Binding-site contacts:
Ligand atom BR4 contacts residue TYR29 of chain 1.A at 3.7 Å.
Ligand atom BR4 contacts residue GLU31 of chain 1.A at 3.0 Å.
Ligand atom C5 contacts residue TYR29 of chain 1.A at 3.9 Å (hydrophobic).
Ligand atom C5 contacts residue ALA25 of chain 1.A at 3.8 Å (hydrophobic).
Ligand atom N1 contacts residue GLU85 of chain 1.A at 3.6 Å.
Ligand atom C4 contacts residue TYR29 of chain 1.A at 4.0 Å (hydrophobic).
Ligand atom N1 contacts residue ALA25 of chain 1.A at 4.4 Å.
Ligand atom BR4 contacts residue ILE43 of chain 1.A at 4.0 Å.
Ligand atom C4 contacts residue ILE43 of chain 1.A at 4.2 Å (hydrophobic).
Ligand atom N2 contacts residue GLU85 of chain 1.A at 4.0 Å.
Ligand atom C5 contacts residue ILE43 of chain 1.A at 4.4 Å (hydrophobic).

Sequence of chain 1.A:
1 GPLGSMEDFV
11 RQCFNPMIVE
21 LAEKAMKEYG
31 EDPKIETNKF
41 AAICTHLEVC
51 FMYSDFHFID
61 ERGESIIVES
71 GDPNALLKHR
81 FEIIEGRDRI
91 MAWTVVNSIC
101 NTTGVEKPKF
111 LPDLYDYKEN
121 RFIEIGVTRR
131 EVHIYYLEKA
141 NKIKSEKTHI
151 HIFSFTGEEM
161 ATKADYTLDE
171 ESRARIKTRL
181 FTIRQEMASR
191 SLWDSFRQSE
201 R

A protein and the small-molecule ligand that binds it are described below.
Small molecule (SMILES): Brc1cn[nH]c1